Sequence of chain 1.B:
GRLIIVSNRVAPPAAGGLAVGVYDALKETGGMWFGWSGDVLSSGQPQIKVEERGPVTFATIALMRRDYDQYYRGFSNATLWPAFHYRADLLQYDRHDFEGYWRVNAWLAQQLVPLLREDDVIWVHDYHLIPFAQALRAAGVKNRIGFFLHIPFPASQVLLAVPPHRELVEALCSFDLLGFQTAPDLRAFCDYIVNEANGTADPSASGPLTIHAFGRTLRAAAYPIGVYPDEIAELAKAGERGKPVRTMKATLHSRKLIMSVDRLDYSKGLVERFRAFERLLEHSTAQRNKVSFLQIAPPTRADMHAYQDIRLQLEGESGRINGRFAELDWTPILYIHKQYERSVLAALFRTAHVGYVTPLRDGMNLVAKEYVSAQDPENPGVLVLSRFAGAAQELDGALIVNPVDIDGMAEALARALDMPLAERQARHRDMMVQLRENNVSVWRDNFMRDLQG

A protein and the small-molecule ligand that binds it are described below.
Small molecule (SMILES): O=C(O)C(=O)O

Binding-site contacts:
Ligand atom O5 contacts residue LYS352 of chain 1.B at 3.3 Å.
Ligand atom C2 contacts residue TYR354 of chain 1.B at 4.3 Å (hydrophobic).
Ligand atom C1 contacts residue TYR354 of chain 1.B at 4.1 Å (hydrophobic).
Ligand atom O4 contacts residue GLN353 of chain 1.B at 3.0 Å (h-bond).
Ligand atom O4 contacts residue TYR354 of chain 1.B at 3.9 Å.
Ligand atom C1 contacts residue LYS352 of chain 1.B at 3.6 Å.
Ligand atom O3 contacts residue LYS352 of chain 1.B at 3.2 Å (salt-bridge).
Ligand atom C2 contacts residue GLN353 of chain 1.B at 4.2 Å.
Ligand atom O5 contacts residue ILE350 of chain 1.B at 4.3 Å.
Ligand atom O5 contacts residue TYR354 of chain 1.B at 3.0 Å (h-bond).